This small molecule binds to this protein.
Small molecule (SMILES): CC(=O)N[C@H]1[C@H](O[C@H]2[C@H](O)[C@@H](NC(C)=O)CO[C@@H]2CO)O[C@H](CO)[C@@H](O)[C@@H]1O

Sequence of chain 39.A:
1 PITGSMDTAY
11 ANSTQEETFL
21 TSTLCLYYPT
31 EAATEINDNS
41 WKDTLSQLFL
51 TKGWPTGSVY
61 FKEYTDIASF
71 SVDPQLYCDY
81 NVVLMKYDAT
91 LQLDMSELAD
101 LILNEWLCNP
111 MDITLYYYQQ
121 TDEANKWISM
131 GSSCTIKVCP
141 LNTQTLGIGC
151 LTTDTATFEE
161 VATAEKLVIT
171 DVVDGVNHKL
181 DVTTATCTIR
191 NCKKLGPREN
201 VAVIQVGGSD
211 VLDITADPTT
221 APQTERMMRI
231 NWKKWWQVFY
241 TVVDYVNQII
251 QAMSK

Binding-site contacts:
Ligand atom N2 contacts residue ASN12 of chain 39.A at 4.0 Å.
Ligand atom O5 contacts residue ASN12 of chain 39.A at 2.5 Å (h-bond).
Ligand atom C2 contacts residue ASN12 of chain 39.A at 3.5 Å.
Ligand atom C1 contacts residue ASN12 of chain 39.A at 2.1 Å.
Ligand atom O7 contacts residue ASN12 of chain 39.A at 4.2 Å.
Ligand atom C7 contacts residue ASN12 of chain 39.A at 4.3 Å.
Ligand atom C5 contacts residue ASN12 of chain 39.A at 3.9 Å.